The protein below binds the small molecule below.
Small molecule (SMILES): Nc1nnc(CCC(=O)c2cccs2)s1

Sequence of chain 1.A:
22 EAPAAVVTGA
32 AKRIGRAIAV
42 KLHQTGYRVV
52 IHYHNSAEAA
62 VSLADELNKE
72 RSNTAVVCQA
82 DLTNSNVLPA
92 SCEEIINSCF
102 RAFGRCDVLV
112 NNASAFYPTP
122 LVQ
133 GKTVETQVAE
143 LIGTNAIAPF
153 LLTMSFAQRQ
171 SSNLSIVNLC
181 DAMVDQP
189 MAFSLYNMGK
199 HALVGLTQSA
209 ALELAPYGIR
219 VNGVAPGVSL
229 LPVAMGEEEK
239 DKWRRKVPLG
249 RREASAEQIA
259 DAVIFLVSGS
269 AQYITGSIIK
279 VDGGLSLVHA

Binding-site contacts:
Ligand atom OAB contacts residue PRO230 of chain 1.A at 3.3 Å.
Ligand atom CAL contacts residue PRO230 of chain 1.A at 4.4 Å (hydrophobic).
Ligand atom CAC contacts residue CSX188 of chain 1.A at 4.0 Å.
Ligand atom NAI contacts residue TYR194 of chain 1.A at 3.6 Å.
Ligand atom OAB contacts residue LEU229 of chain 1.A at 3.7 Å.
Ligand atom NAA contacts residue PHE117 of chain 1.A at 3.5 Å.
Ligand atom CAL contacts residue NDP1 of chain 1.E at 4.0 Å.
Ligand atom OAB contacts residue PHE117 of chain 1.A at 4.2 Å.
Ligand atom CAD contacts residue CSX188 of chain 1.A at 3.8 Å.
Ligand atom NAH contacts residue TYR194 of chain 1.A at 3.2 Å (h-bond).
Ligand atom SAK contacts residue PHE117 of chain 1.A at 3.7 Å.
Ligand atom NAA contacts residue NDP1 of chain 1.E at 3.1 Å (h-bond).
Ligand atom NAI contacts residue NDP1 of chain 1.E at 3.5 Å.
Ligand atom NAA contacts residue SER115 of chain 1.A at 2.9 Å (h-bond).
Ligand atom CAG contacts residue NDP1 of chain 1.E at 3.4 Å.
Ligand atom CAM contacts residue SER115 of chain 1.A at 4.0 Å.
Ligand atom CAF contacts residue NDP1 of chain 1.E at 3.4 Å.
Ligand atom CAM contacts residue PHE117 of chain 1.A at 3.5 Å (hydrophobic).
Ligand atom SAJ contacts residue LEU229 of chain 1.A at 4.3 Å.
Ligand atom CAL contacts residue LEU229 of chain 1.A at 4.4 Å (hydrophobic).
Ligand atom CAD contacts residue TRP241 of chain 1.A at 3.3 Å (hydrophobic).
Ligand atom NAH contacts residue NDP1 of chain 1.E at 3.0 Å (h-bond).
Ligand atom NAI contacts residue PHE117 of chain 1.A at 3.8 Å.
Ligand atom OAB contacts residue MET233 of chain 1.A at 4.1 Å.
Ligand atom CAC contacts residue GLY225 of chain 1.A at 4.3 Å.
Ligand atom CAG contacts residue PRO230 of chain 1.A at 4.1 Å (hydrophobic).
Ligand atom NAH contacts residue SER115 of chain 1.A at 4.3 Å.
Ligand atom NAH contacts residue PHE117 of chain 1.A at 3.7 Å.
Ligand atom CAN contacts residue NDP1 of chain 1.E at 3.6 Å.
Ligand atom CAG contacts residue PHE117 of chain 1.A at 3.8 Å (hydrophobic).
Ligand atom CAM contacts residue TYR194 of chain 1.A at 4.4 Å (hydrophobic).
Ligand atom CAN contacts residue PHE117 of chain 1.A at 3.7 Å (hydrophobic).
Ligand atom CAE contacts residue GLY225 of chain 1.A at 4.0 Å.
Ligand atom CAF contacts residue PHE117 of chain 1.A at 3.9 Å (hydrophobic).
Ligand atom CAM contacts residue NDP1 of chain 1.E at 3.3 Å.
Ligand atom SAK contacts residue ARG34 of chain 1.A at 4.4 Å.
Ligand atom CAC contacts residue TRP241 of chain 1.A at 4.3 Å (hydrophobic).
Ligand atom SAK contacts residue NDP1 of chain 1.E at 3.2 Å (h-bond).
Ligand atom SAJ contacts residue TRP241 of chain 1.A at 3.5 Å.
Ligand atom CAL contacts residue PHE117 of chain 1.A at 4.1 Å (hydrophobic).